Sequence of chain 1.C:
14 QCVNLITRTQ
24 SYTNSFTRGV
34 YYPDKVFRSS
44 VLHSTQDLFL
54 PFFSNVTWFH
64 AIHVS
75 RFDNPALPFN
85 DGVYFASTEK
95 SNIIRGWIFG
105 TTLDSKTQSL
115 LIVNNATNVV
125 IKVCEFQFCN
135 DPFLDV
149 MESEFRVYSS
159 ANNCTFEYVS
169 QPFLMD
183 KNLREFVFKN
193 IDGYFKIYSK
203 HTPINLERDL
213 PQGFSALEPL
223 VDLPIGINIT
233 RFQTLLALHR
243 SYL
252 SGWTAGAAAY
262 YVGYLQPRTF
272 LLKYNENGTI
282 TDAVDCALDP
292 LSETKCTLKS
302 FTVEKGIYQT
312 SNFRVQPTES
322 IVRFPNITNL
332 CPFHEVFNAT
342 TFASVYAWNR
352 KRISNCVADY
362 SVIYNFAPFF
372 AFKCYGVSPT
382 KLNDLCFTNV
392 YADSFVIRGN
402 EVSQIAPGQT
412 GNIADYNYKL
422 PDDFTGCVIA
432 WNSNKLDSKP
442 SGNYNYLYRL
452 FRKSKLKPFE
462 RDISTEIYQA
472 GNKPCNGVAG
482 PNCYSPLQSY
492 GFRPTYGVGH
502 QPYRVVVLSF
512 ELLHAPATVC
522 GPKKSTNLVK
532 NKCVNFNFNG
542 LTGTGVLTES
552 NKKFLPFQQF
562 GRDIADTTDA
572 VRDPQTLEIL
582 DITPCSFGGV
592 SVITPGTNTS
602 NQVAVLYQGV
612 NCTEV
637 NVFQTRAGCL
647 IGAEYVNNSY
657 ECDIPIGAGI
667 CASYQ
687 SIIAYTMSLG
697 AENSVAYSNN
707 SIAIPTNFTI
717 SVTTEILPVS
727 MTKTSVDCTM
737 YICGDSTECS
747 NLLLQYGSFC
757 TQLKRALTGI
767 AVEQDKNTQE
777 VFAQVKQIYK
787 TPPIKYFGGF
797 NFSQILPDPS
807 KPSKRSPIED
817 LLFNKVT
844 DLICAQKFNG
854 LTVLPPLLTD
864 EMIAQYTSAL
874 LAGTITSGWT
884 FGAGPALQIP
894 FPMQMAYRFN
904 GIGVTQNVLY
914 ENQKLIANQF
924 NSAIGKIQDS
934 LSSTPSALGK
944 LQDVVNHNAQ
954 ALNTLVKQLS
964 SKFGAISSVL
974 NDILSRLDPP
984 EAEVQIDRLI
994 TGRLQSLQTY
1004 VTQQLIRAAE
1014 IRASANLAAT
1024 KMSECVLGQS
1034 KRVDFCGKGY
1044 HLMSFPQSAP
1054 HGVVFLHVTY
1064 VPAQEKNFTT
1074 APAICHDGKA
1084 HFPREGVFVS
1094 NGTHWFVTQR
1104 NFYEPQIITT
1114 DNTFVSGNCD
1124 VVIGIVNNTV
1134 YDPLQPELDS

This small molecule binds to this protein.
Small molecule (SMILES): CC(=O)N[C@@H]1[C@@H](O)[C@H](O)[C@@H](CO)O[C@H]1O

Binding-site contacts:
Ligand atom C7 contacts residue ASN278 of chain 1.C at 3.6 Å.
Ligand atom C3 contacts residue ASN278 of chain 1.C at 3.8 Å.
Ligand atom O7 contacts residue GLU277 of chain 1.C at 3.7 Å.
Ligand atom C2 contacts residue ASN278 of chain 1.C at 2.5 Å.
Ligand atom C5 contacts residue ASN278 of chain 1.C at 3.7 Å.
Ligand atom O5 contacts residue ASN278 of chain 1.C at 2.4 Å (h-bond).
Ligand atom O6 contacts residue LYS554 of chain 1.B at 4.5 Å.
Ligand atom N2 contacts residue ASN278 of chain 1.C at 2.9 Å (h-bond).
Ligand atom O5 contacts residue LYS554 of chain 1.B at 4.3 Å.
Ligand atom O7 contacts residue ASN278 of chain 1.C at 3.8 Å.
Ligand atom C1 contacts residue ASN278 of chain 1.C at 1.4 Å.
Ligand atom C4 contacts residue ASN278 of chain 1.C at 4.2 Å.
Ligand atom C7 contacts residue ASN276 of chain 1.C at 4.4 Å.
Ligand atom C8 contacts residue ASN276 of chain 1.C at 3.8 Å.
Ligand atom C6 contacts residue LYS554 of chain 1.B at 4.5 Å.

Sequence of chain 1.B:
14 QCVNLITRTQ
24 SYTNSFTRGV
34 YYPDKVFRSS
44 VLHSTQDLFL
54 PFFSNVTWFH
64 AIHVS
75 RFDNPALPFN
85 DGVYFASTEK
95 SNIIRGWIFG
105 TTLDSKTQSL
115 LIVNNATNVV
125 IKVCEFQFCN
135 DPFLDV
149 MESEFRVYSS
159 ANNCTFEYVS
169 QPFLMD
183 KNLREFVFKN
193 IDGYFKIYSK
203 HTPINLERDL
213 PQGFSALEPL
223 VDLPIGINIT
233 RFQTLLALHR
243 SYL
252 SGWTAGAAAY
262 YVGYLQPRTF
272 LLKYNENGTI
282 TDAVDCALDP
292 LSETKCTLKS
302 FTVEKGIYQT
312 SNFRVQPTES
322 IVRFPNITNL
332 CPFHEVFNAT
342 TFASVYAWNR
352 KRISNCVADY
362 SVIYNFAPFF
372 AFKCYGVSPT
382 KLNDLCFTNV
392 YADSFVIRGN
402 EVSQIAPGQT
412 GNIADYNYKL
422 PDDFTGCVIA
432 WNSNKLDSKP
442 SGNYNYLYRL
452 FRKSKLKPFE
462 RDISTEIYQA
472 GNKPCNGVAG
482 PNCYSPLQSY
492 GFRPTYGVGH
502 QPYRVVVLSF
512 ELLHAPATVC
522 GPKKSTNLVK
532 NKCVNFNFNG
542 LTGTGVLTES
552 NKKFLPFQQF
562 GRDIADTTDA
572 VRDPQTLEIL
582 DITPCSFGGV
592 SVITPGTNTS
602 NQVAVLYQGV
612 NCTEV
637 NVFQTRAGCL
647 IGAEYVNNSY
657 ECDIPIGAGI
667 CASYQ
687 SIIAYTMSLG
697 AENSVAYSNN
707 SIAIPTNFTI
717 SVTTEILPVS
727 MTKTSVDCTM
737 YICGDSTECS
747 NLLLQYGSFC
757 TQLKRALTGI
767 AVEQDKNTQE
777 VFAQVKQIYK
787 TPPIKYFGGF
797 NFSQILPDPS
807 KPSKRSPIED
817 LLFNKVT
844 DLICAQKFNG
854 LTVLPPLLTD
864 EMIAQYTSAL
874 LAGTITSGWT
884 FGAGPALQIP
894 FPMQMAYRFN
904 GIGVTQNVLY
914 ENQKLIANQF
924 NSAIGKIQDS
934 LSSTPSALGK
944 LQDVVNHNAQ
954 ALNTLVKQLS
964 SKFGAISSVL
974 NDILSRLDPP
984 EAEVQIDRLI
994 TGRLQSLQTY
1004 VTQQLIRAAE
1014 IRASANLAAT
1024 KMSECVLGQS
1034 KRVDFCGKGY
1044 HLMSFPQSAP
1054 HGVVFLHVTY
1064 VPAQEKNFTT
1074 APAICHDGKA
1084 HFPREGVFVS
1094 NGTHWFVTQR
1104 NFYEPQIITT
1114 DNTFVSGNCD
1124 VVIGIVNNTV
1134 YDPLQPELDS